Sequence of chain 1.W:
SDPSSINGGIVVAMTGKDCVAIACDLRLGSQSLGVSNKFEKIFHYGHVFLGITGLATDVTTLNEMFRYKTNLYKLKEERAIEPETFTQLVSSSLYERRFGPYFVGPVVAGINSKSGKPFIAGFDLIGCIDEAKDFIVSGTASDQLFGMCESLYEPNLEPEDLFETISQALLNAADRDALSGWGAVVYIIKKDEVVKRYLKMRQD

A small-molecule ligand and the protein it binds are described below.
Small molecule (SMILES): CC(C)C[C@H](NC(=O)[C@H](CCc1ccccc1)NC(=O)CN1CCOCC1)C(=O)N[C@@H](Cc1ccccc1)C(=O)N[C@@H](CC(C)C)[C@@H](O)[C@H](C)CO

Binding-site contacts:
Ligand atom N41 contacts residue THR1 of chain 1.V at 3.7 Å.
Ligand atom C42 contacts residue THR1 of chain 1.V at 2.3 Å.
Ligand atom C44 contacts residue THR1 of chain 1.V at 3.5 Å.
Ligand atom C51 contacts residue GLY168 of chain 1.V at 3.8 Å.
Ligand atom C43 contacts residue THR1 of chain 1.V at 2.6 Å.
Ligand atom O60 contacts residue SER129 of chain 1.V at 3.7 Å.
Ligand atom C58 contacts residue LYS33 of chain 1.V at 3.4 Å.
Ligand atom C27 contacts residue SER20 of chain 1.V at 3.7 Å.
Ligand atom C26 contacts residue CYS129 of chain 1.W at 3.5 Å (hydrophobic).
Ligand atom C39 contacts residue GLY47 of chain 1.V at 3.8 Å.
Ligand atom O60 contacts residue THR1 of chain 1.V at 2.9 Å (h-bond).
Ligand atom C47 contacts residue THR1 of chain 1.V at 1.4 Å.
Ligand atom O48 contacts residue THR1 of chain 1.V at 2.4 Å (h-bond).
Ligand atom C37 contacts residue THR48 of chain 1.V at 3.8 Å.
Ligand atom C23 contacts residue THR21 of chain 1.V at 3.7 Å.
Ligand atom C43 contacts residue GLY47 of chain 1.V at 3.5 Å.
Ligand atom C58 contacts residue THR1 of chain 1.V at 2.5 Å.
Ligand atom C38 contacts residue GLY47 of chain 1.V at 3.7 Å.
Ligand atom O9 contacts residue ASP125 of chain 1.W at 3.6 Å.
Ligand atom C58 contacts residue ARG19 of chain 1.V at 3.2 Å.
Ligand atom C27 contacts residue ALA27 of chain 1.V at 3.5 Å (hydrophobic).
Ligand atom C27 contacts residue THR21 of chain 1.V at 3.6 Å.
Ligand atom O40 contacts residue THR21 of chain 1.V at 3.2 Å (h-bond).
Ligand atom C51 contacts residue THR1 of chain 1.V at 1.5 Å.
Ligand atom C24 contacts residue ALA49 of chain 1.V at 3.6 Å (hydrophobic).
Ligand atom C46 contacts residue SER20 of chain 1.V at 3.5 Å.
Ligand atom C3 contacts residue LEU126 of chain 1.W at 3.6 Å (hydrophobic).
Ligand atom O29 contacts residue ALA49 of chain 1.V at 3.0 Å (h-bond).
Ligand atom N22 contacts residue ASP125 of chain 1.W at 3.3 Å (salt-bridge).
Ligand atom O40 contacts residue SER20 of chain 1.V at 3.5 Å (h-bond).
Ligand atom C58 contacts residue GLY168 of chain 1.V at 3.0 Å.
Ligand atom C15 contacts residue THR48 of chain 1.V at 3.6 Å.
Ligand atom C45 contacts residue GLY45 of chain 1.V at 3.7 Å.
Ligand atom C11 contacts residue ASP125 of chain 1.W at 3.8 Å.
Ligand atom N41 contacts residue GLY47 of chain 1.V at 3.1 Å (h-bond).
Ligand atom N30 contacts residue THR21 of chain 1.V at 3.1 Å (h-bond).
Ligand atom C59 contacts residue THR1 of chain 1.V at 2.5 Å.
Ligand atom O48 contacts residue GLY47 of chain 1.V at 3.3 Å (h-bond).
Ligand atom C31 contacts residue GLY47 of chain 1.V at 3.6 Å.
Ligand atom C13 contacts residue ILE127 of chain 1.W at 3.8 Å (hydrophobic).

Sequence of chain 1.V:
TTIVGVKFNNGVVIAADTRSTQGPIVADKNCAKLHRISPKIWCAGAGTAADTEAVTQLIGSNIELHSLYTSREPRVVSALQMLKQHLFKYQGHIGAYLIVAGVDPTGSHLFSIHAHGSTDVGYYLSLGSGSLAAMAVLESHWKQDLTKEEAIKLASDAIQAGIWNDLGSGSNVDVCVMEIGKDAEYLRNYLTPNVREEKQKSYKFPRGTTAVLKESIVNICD